Sequence of chain 1.B:
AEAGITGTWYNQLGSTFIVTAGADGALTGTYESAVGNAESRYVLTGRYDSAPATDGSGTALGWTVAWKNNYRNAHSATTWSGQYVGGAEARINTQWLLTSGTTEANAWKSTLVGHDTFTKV

The protein below binds the small molecule below.
Small molecule (SMILES): N=C1N[C@H]2[C@H](CS[C@H]2CCCCC(=O)O)N1

Sequence of chain 4.A:
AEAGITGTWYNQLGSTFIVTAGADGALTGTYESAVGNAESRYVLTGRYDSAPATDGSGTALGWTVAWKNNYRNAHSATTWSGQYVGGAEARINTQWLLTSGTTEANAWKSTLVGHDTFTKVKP

Binding-site contacts:
Ligand atom C9 contacts residue VAL47 of chain 4.A at 3.3 Å (hydrophobic).
Ligand atom O11 contacts residue GLY48 of chain 4.A at 3.4 Å.
Ligand atom C7 contacts residue TRP79 of chain 4.A at 3.7 Å (hydrophobic).
Ligand atom N3 contacts residue SER27 of chain 4.A at 2.6 Å (h-bond).
Ligand atom N2 contacts residue VAL47 of chain 4.A at 3.3 Å.
Ligand atom C3 contacts residue ASP128 of chain 4.A at 3.9 Å.
Ligand atom N1 contacts residue ASP128 of chain 4.A at 3.0 Å (salt-bridge).
Ligand atom C11 contacts residue SER88 of chain 4.A at 3.9 Å.
Ligand atom C10 contacts residue ASN49 of chain 4.A at 3.4 Å.
Ligand atom C9 contacts residue ALA50 of chain 4.A at 3.7 Å (hydrophobic).
Ligand atom C7 contacts residue VAL47 of chain 4.A at 3.7 Å (hydrophobic).
Ligand atom C10 contacts residue TRP79 of chain 4.A at 3.6 Å (hydrophobic).
Ligand atom C3 contacts residue SER45 of chain 4.A at 3.8 Å.
Ligand atom C6 contacts residue TRP92 of chain 4.A at 3.9 Å (hydrophobic).
Ligand atom N3 contacts residue ASN23 of chain 4.A at 3.1 Å (h-bond).
Ligand atom C6 contacts residue TRP108 of chain 4.A at 3.6 Å (hydrophobic).
Ligand atom C6 contacts residue THR90 of chain 4.A at 3.9 Å.
Ligand atom N1 contacts residue LEU25 of chain 4.A at 3.8 Å.
Ligand atom S1 contacts residue THR90 of chain 4.A at 3.0 Å (h-bond).
Ligand atom C10 contacts residue ALA50 of chain 4.A at 3.9 Å (hydrophobic).
Ligand atom S1 contacts residue TRP79 of chain 4.A at 3.7 Å.
Ligand atom C7 contacts residue SER45 of chain 4.A at 3.1 Å.
Ligand atom O12 contacts residue TRP79 of chain 4.A at 3.8 Å.
Ligand atom C3 contacts residue LEU25 of chain 4.A at 3.7 Å (hydrophobic).
Ligand atom C11 contacts residue ASN49 of chain 4.A at 3.8 Å.
Ligand atom C9 contacts residue TRP79 of chain 4.A at 3.9 Å (hydrophobic).
Ligand atom C8 contacts residue VAL47 of chain 4.A at 4.0 Å (hydrophobic).
Ligand atom N3 contacts residue SER45 of chain 4.A at 3.9 Å.
Ligand atom O12 contacts residue ALA86 of chain 4.A at 3.6 Å.
Ligand atom N2 contacts residue SER45 of chain 4.A at 2.9 Å (h-bond).
Ligand atom O11 contacts residue ASN49 of chain 4.A at 3.1 Å (h-bond).
Ligand atom C5 contacts residue ASP128 of chain 4.A at 3.9 Å.
Ligand atom N3 contacts residue TYR43 of chain 4.A at 2.6 Å (h-bond).
Ligand atom C8 contacts residue TRP79 of chain 4.A at 3.9 Å (hydrophobic).
Ligand atom C4 contacts residue SER45 of chain 4.A at 3.9 Å.
Ligand atom C3 contacts residue TYR43 of chain 4.A at 3.5 Å (hydrophobic).
Ligand atom C3 contacts residue SER27 of chain 4.A at 3.7 Å.
Ligand atom O12 contacts residue SER88 of chain 4.A at 2.8 Å (h-bond).
Ligand atom C4 contacts residue VAL47 of chain 4.A at 3.4 Å (hydrophobic).
Ligand atom N1 contacts residue TYR43 of chain 4.A at 3.9 Å.